Binding-site contacts:
Ligand atom CG contacts residue GLU74 of chain 1.D at 2.9 Å.
Ligand atom CB contacts residue ILE77 of chain 1.D at 4.4 Å (hydrophobic).
Ligand atom NE1 contacts residue ASP181 of chain 1.D at 3.8 Å.
Ligand atom C contacts residue GLU74 of chain 1.D at 3.9 Å.
Ligand atom CH2 contacts residue ARG179 of chain 1.D at 4.0 Å.
Ligand atom CE2 contacts residue ARG179 of chain 1.D at 4.1 Å.
Ligand atom OD1 contacts residue GLU74 of chain 1.D at 3.2 Å (salt-bridge).
Ligand atom CE3 contacts residue ILE77 of chain 1.D at 4.1 Å (hydrophobic).
Ligand atom O contacts residue ILE77 of chain 1.D at 4.4 Å.
Ligand atom CE3 contacts residue PRO114 of chain 1.D at 4.0 Å (hydrophobic).
Ligand atom CZ3 contacts residue PRO114 of chain 1.D at 3.8 Å (hydrophobic).
Ligand atom NE1 contacts residue ARG179 of chain 1.D at 4.4 Å.
Ligand atom O contacts residue GLU74 of chain 1.D at 4.0 Å.
Ligand atom CZ2 contacts residue ARG179 of chain 1.D at 3.4 Å.
Ligand atom CH2 contacts residue LEU112 of chain 1.D at 4.4 Å (hydrophobic).
Ligand atom OD1 contacts residue HIC75 of chain 1.D at 3.4 Å.
Ligand atom CA contacts residue GLU74 of chain 1.D at 3.6 Å.
Ligand atom N contacts residue ILE77 of chain 1.D at 3.7 Å.
Ligand atom CA contacts residue GLU74 of chain 1.D at 4.3 Å.
Ligand atom NE1 contacts residue ILE77 of chain 1.D at 3.8 Å.
Ligand atom CB contacts residue ILE77 of chain 1.D at 3.9 Å (hydrophobic).
Ligand atom CH2 contacts residue ASN113 of chain 1.D at 4.3 Å.
Ligand atom CB contacts residue GLU74 of chain 1.D at 3.4 Å.
Ligand atom CA contacts residue ILE77 of chain 1.D at 3.8 Å (hydrophobic).
Ligand atom CB contacts residue GLU74 of chain 1.D at 3.0 Å.
Ligand atom N contacts residue GLU74 of chain 1.D at 3.7 Å.
Ligand atom CG contacts residue ILE77 of chain 1.D at 3.7 Å (hydrophobic).
Ligand atom CB contacts residue HIC75 of chain 1.D at 4.3 Å.
Ligand atom C contacts residue ILE77 of chain 1.D at 4.1 Å (hydrophobic).
Ligand atom SG contacts residue HIC75 of chain 1.D at 4.1 Å.
Ligand atom CH2 contacts residue PRO114 of chain 1.D at 4.3 Å (hydrophobic).
Ligand atom CA contacts residue THR79 of chain 1.D at 4.4 Å.
Ligand atom CD1 contacts residue ILE77 of chain 1.D at 3.8 Å (hydrophobic).
Ligand atom CB contacts residue THR79 of chain 1.D at 3.8 Å.
Ligand atom CG contacts residue HIC75 of chain 1.D at 3.3 Å.
Ligand atom CE2 contacts residue ILE77 of chain 1.D at 3.6 Å (hydrophobic).
Ligand atom CD contacts residue HIC75 of chain 1.D at 3.6 Å.
Ligand atom CD2 contacts residue ILE77 of chain 1.D at 3.6 Å (hydrophobic).
Ligand atom CD contacts residue GLU74 of chain 1.D at 4.2 Å.
Ligand atom CZ2 contacts residue ILE77 of chain 1.D at 4.2 Å (hydrophobic).

A protein and the small-molecule ligand that binds it are described below.
Small molecule (SMILES): C[C@@H]1NC(=O)[C@H](C[C@@](C)(O)CO)NC(=O)[C@@H]2CC3=C(N=C4C=CC=CC43)SC[C@H](NC(=O)[C@@H]([C@H](C)O)NC1=O)C(=O)N1C[C@H](O)C[C@H]1C(=O)N[C@@H](C)C(=O)N2

Sequence of chain 1.D:
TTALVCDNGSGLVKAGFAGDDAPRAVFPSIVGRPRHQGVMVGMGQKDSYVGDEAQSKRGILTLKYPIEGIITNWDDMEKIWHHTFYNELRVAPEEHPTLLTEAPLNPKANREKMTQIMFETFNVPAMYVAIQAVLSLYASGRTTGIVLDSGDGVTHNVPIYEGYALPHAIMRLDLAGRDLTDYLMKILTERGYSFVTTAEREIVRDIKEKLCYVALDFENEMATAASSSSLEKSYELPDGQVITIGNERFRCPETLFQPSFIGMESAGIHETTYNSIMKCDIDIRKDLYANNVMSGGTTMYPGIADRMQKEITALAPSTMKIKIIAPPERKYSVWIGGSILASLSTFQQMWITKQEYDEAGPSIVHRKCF